The protein below binds the small molecule below.
Small molecule (SMILES): CC(=O)N[C@H]1[C@H](O[C@H]2[C@H](O)[C@@H](NC(C)=O)CO[C@@H]2CO)O[C@H](CO)[C@@H](O)[C@@H]1O

Binding-site contacts:
Ligand atom C3 contacts residue ASN250 of chain 1.M at 3.7 Å.
Ligand atom O7 contacts residue PRO254 of chain 1.M at 4.2 Å.
Ligand atom C2 contacts residue ASN250 of chain 1.M at 2.3 Å.
Ligand atom C6 contacts residue SER252 of chain 1.M at 4.1 Å.
Ligand atom O7 contacts residue ASN250 of chain 1.M at 4.2 Å.
Ligand atom C4 contacts residue ASN250 of chain 1.M at 4.2 Å.
Ligand atom C1 contacts residue ASN250 of chain 1.M at 1.4 Å.
Ligand atom O6 contacts residue ASN250 of chain 1.M at 4.5 Å.
Ligand atom C5 contacts residue ASN250 of chain 1.M at 3.6 Å.
Ligand atom O6 contacts residue SER252 of chain 1.M at 3.5 Å (h-bond).
Ligand atom O5 contacts residue ASN250 of chain 1.M at 2.3 Å (h-bond).
Ligand atom N2 contacts residue ASN250 of chain 1.M at 2.7 Å (h-bond).
Ligand atom C7 contacts residue ASN250 of chain 1.M at 3.7 Å.

Sequence of chain 1.M:
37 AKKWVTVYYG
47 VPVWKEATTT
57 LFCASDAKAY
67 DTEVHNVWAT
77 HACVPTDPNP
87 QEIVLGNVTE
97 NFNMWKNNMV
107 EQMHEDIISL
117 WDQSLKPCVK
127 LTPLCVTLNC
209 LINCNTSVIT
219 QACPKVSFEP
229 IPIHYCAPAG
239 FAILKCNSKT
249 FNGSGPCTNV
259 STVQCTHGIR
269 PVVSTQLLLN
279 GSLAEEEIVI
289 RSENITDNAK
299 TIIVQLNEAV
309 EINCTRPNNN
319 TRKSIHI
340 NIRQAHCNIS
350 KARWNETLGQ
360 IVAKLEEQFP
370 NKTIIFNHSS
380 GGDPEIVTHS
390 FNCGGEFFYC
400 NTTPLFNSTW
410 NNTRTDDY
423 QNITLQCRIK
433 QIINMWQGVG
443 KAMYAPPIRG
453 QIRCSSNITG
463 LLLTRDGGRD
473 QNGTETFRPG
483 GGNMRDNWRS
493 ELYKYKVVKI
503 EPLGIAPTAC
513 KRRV